Binding-site contacts:
Ligand atom C contacts residue TYR68 of chain 1.A at 3.5 Å (hydrophobic).
Ligand atom OD1 contacts residue TYR68 of chain 1.A at 3.2 Å.
Ligand atom CA contacts residue TYR68 of chain 1.A at 3.7 Å (hydrophobic).
Ligand atom CG contacts residue LEU69 of chain 1.A at 3.6 Å (hydrophobic).
Ligand atom CB contacts residue HIS67 of chain 1.A at 3.5 Å.
Ligand atom OH contacts residue ASN51 of chain 1.A at 3.1 Å (h-bond).
Ligand atom N contacts residue TYR68 of chain 1.A at 3.5 Å.
Ligand atom CE2 contacts residue LEU69 of chain 1.A at 3.9 Å (hydrophobic).
Ligand atom CE1 contacts residue ARG26 of chain 1.A at 3.6 Å.
Ligand atom O contacts residue ARG26 of chain 1.A at 2.8 Å (salt-bridge).
Ligand atom O contacts residue ARG50 of chain 1.A at 3.8 Å.
Ligand atom O contacts residue TYR68 of chain 1.A at 3.5 Å.
Ligand atom OH contacts residue MLA1 of chain 1.M at 2.5 Å (h-bond).
Ligand atom CG contacts residue MET83 of chain 1.A at 3.6 Å (hydrophobic).
Ligand atom CD1 contacts residue LEU69 of chain 1.A at 3.7 Å (hydrophobic).
Ligand atom CD1 contacts residue ARG26 of chain 1.A at 3.6 Å.
Ligand atom CA contacts residue HIS67 of chain 1.A at 3.7 Å.
Ligand atom CZ contacts residue ASN51 of chain 1.A at 3.8 Å.
Ligand atom CE1 contacts residue LEU71 of chain 1.A at 3.8 Å (hydrophobic).
Ligand atom ND2 contacts residue MET83 of chain 1.A at 2.7 Å (h-bond).
Ligand atom CA contacts residue HIS67 of chain 1.A at 3.5 Å.
Ligand atom CE2 contacts residue ARG50 of chain 1.A at 3.5 Å.
Ligand atom CE1 contacts residue MLA1 of chain 1.M at 3.7 Å.
Ligand atom OH contacts residue ARG50 of chain 1.A at 3.4 Å (salt-bridge).
Ligand atom CB contacts residue TYR68 of chain 1.A at 3.6 Å (hydrophobic).
Ligand atom OD2 contacts residue HIS67 of chain 1.A at 2.8 Å (h-bond).
Ligand atom OH contacts residue SER48 of chain 1.A at 3.8 Å.
Ligand atom N contacts residue HIS67 of chain 1.A at 2.8 Å (h-bond).
Ligand atom OD2 contacts residue LYS66 of chain 1.A at 3.2 Å.
Ligand atom CG contacts residue LEU69 of chain 1.A at 3.6 Å (hydrophobic).
Ligand atom CG contacts residue LYS66 of chain 1.A at 3.6 Å.
Ligand atom OD1 contacts residue LEU69 of chain 1.A at 2.9 Å (h-bond).
Ligand atom CB contacts residue HIS67 of chain 1.A at 3.7 Å.
Ligand atom CZ contacts residue MLA1 of chain 1.M at 3.5 Å.
Ligand atom C contacts residue HIS67 of chain 1.A at 3.6 Å.
Ligand atom ND2 contacts residue LEU69 of chain 1.A at 2.9 Å (h-bond).
Ligand atom CB contacts residue MET83 of chain 1.A at 3.6 Å (hydrophobic).
Ligand atom CZ contacts residue ARG50 of chain 1.A at 3.4 Å.
Ligand atom CE2 contacts residue MET83 of chain 1.A at 3.5 Å (hydrophobic).
Ligand atom CG contacts residue HIS67 of chain 1.A at 3.8 Å.

Sequence of chain 1.A:
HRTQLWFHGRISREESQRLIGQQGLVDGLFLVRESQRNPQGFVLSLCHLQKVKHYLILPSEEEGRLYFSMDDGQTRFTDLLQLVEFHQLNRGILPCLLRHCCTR

A small-molecule ligand and the protein it binds are described below.
Small molecule (SMILES): NC(=O)C[C@@H]1NC(=O)[C@H](CC(=O)O)NC(=O)[C@H](Cc2ccc(O)cc2)NC(=O)CNC(=O)[C@H](CCC(=O)O)NC(=O)[C@H](Cc2ccccc2)NC(=O)[C@@H]2COC/C=C/COC[C@H](NC1=O)C(=O)N[C@@H](C(N)=O)CSCC(=O)N2